Sequence of chain 1.A:
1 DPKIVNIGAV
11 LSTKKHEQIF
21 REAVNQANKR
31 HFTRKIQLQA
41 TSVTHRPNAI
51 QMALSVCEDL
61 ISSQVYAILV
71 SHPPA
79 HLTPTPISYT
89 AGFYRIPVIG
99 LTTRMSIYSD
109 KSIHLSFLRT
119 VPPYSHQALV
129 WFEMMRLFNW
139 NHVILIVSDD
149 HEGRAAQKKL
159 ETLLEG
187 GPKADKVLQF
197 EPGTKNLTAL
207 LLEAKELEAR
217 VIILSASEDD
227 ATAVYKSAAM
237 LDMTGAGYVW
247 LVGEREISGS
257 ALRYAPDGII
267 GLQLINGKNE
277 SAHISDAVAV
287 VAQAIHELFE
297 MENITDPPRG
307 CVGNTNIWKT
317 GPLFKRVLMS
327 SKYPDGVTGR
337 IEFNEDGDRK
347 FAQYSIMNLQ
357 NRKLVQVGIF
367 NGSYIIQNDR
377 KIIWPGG

Binding-site contacts:
Ligand atom C02 contacts residue TYR87 of chain 1.A at 3.7 Å (hydrophobic).
Ligand atom O29 contacts residue GLN79 of chain 1.B at 2.4 Å (h-bond).
Ligand atom C14 contacts residue ILE111 of chain 1.A at 3.3 Å (hydrophobic).
Ligand atom O28 contacts residue GLU205 of chain 1.B at 3.5 Å (salt-bridge).
Ligand atom O27 contacts residue MET176 of chain 1.B at 3.0 Å (h-bond).
Ligand atom C26 contacts residue TYR144 of chain 1.B at 3.5 Å (hydrophobic).
Ligand atom C10 contacts residue TYR87 of chain 1.A at 3.6 Å (hydrophobic).
Ligand atom C22 contacts residue GLU205 of chain 1.B at 3.3 Å.
Ligand atom N24 contacts residue GLU205 of chain 1.B at 2.9 Å (salt-bridge).
Ligand atom C13 contacts residue PRO146 of chain 1.B at 3.5 Å (hydrophobic).
Ligand atom C05 contacts residue GLN79 of chain 1.B at 3.6 Å.
Ligand atom O27 contacts residue LEU174 of chain 1.B at 3.6 Å (h-bond).
Ligand atom CL2 contacts residue PRO47 of chain 1.B at 3.5 Å.
Ligand atom C07 contacts residue GLN79 of chain 1.B at 3.4 Å.
Ligand atom CL2 contacts residue TYR87 of chain 1.A at 3.5 Å.
Ligand atom C21 contacts residue PHE145 of chain 1.B at 3.6 Å (hydrophobic).
Ligand atom C23 contacts residue PHE145 of chain 1.B at 3.7 Å (hydrophobic).
Ligand atom C13 contacts residue GLN79 of chain 1.B at 3.5 Å.
Ligand atom CL2 contacts residue PHE91 of chain 1.A at 3.6 Å.
Ligand atom O28 contacts residue MET176 of chain 1.B at 3.1 Å.
Ligand atom O27 contacts residue TYR144 of chain 1.B at 3.6 Å (h-bond).
Ligand atom C03 contacts residue TYR87 of chain 1.A at 3.4 Å (hydrophobic).
Ligand atom C16 contacts residue SER110 of chain 1.A at 3.3 Å.
Ligand atom C12 contacts residue TYR87 of chain 1.A at 3.6 Å (hydrophobic).
Ligand atom C19 contacts residue SER110 of chain 1.A at 3.3 Å.
Ligand atom C01 contacts residue TYR87 of chain 1.A at 3.7 Å (hydrophobic).
Ligand atom C20 contacts residue TYR144 of chain 1.B at 3.7 Å (hydrophobic).
Ligand atom S25 contacts residue GLU205 of chain 1.B at 3.6 Å.
Ligand atom O27 contacts residue THR143 of chain 1.B at 3.7 Å.
Ligand atom N24 contacts residue PHE145 of chain 1.B at 3.3 Å (h-bond).
Ligand atom N24 contacts residue TYR144 of chain 1.B at 3.7 Å.
Ligand atom O28 contacts residue SER177 of chain 1.B at 3.3 Å (h-bond).
Ligand atom C23 contacts residue LEU113 of chain 1.A at 3.7 Å (hydrophobic).
Ligand atom C18 contacts residue LEU113 of chain 1.A at 3.4 Å (hydrophobic).
Ligand atom C21 contacts residue GLU205 of chain 1.B at 3.6 Å.
Ligand atom C06 contacts residue TYR87 of chain 1.A at 3.5 Å (hydrophobic).
Ligand atom C19 contacts residue LEU113 of chain 1.A at 3.4 Å (hydrophobic).
Ligand atom C04 contacts residue TYR87 of chain 1.A at 3.2 Å (hydrophobic).
Ligand atom C20 contacts residue LEU113 of chain 1.A at 3.7 Å (hydrophobic).
Ligand atom N09 contacts residue GLN79 of chain 1.B at 3.6 Å.

A protein and the small-molecule ligand that binds it are described below.
Small molecule (SMILES): CC(C)CN(CCc1ccc(Cl)c(Cl)c1)C[C@H](O)COc1ccc(NS(C)(=O)=O)cc1

Sequence of chain 1.B:
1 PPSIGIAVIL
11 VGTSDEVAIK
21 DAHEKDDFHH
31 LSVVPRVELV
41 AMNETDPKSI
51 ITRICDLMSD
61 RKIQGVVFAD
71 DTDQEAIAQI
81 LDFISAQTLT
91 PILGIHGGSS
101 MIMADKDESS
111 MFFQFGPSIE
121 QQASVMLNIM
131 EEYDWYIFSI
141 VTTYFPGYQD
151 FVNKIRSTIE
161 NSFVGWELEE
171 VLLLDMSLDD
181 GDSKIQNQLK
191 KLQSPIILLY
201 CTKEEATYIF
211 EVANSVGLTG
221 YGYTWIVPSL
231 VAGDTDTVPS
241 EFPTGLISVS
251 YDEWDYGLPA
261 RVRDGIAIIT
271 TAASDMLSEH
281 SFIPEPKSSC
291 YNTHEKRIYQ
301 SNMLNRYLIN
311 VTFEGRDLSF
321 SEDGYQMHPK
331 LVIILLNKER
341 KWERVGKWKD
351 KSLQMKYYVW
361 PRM